Sequence of chain 1.B:
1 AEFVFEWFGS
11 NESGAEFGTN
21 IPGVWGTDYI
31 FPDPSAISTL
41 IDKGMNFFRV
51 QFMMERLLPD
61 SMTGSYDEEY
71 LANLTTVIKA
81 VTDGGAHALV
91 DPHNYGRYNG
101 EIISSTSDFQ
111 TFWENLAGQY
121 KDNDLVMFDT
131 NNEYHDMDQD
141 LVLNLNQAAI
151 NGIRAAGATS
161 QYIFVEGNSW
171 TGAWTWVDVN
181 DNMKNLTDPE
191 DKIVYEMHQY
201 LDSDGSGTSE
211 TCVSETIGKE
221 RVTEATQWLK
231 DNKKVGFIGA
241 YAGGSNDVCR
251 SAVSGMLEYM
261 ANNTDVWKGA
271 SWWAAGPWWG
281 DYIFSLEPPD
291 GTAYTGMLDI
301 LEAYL

The protein below binds the small molecule below.
Small molecule (SMILES): CC(=O)N[C@@H]1[C@@H](O)[C@H](O)[C@@H](CO)O[C@H]1O

Binding-site contacts:
Ligand atom O5 contacts residue TRP25 of chain 1.B at 3.8 Å.
Ligand atom C2 contacts residue ASN73 of chain 1.B at 2.5 Å.
Ligand atom C3 contacts residue ASN73 of chain 1.B at 3.8 Å.
Ligand atom C3 contacts residue TRP25 of chain 1.B at 4.1 Å (hydrophobic).
Ligand atom C7 contacts residue TYR70 of chain 1.B at 4.0 Å (hydrophobic).
Ligand atom C2 contacts residue TRP25 of chain 1.B at 3.7 Å (hydrophobic).
Ligand atom N2 contacts residue GLU69 of chain 1.B at 2.8 Å (salt-bridge).
Ligand atom C7 contacts residue TRP25 of chain 1.B at 4.3 Å (hydrophobic).
Ligand atom O7 contacts residue ASP67 of chain 1.B at 4.1 Å.
Ligand atom C8 contacts residue TRP25 of chain 1.B at 3.8 Å (hydrophobic).
Ligand atom C8 contacts residue TYR29 of chain 1.B at 3.4 Å (hydrophobic).
Ligand atom C4 contacts residue ASN73 of chain 1.B at 4.1 Å.
Ligand atom C8 contacts residue ASN73 of chain 1.B at 3.0 Å.
Ligand atom C3 contacts residue GLU69 of chain 1.B at 3.2 Å.
Ligand atom C5 contacts residue ASN73 of chain 1.B at 3.6 Å.
Ligand atom C7 contacts residue GLU69 of chain 1.B at 3.7 Å.
Ligand atom C7 contacts residue ASN73 of chain 1.B at 3.4 Å.
Ligand atom C6 contacts residue TRP25 of chain 1.B at 3.8 Å (hydrophobic).
Ligand atom C7 contacts residue TYR29 of chain 1.B at 3.5 Å (hydrophobic).
Ligand atom C8 contacts residue PHE31 of chain 1.B at 3.5 Å (hydrophobic).
Ligand atom O5 contacts residue ASN73 of chain 1.B at 2.3 Å (h-bond).
Ligand atom O7 contacts residue TYR29 of chain 1.B at 3.3 Å (h-bond).
Ligand atom C1 contacts residue ASN73 of chain 1.B at 1.5 Å.
Ligand atom O3 contacts residue GLU69 of chain 1.B at 3.4 Å (salt-bridge).
Ligand atom C8 contacts residue TYR70 of chain 1.B at 4.0 Å (hydrophobic).
Ligand atom O4 contacts residue TRP25 of chain 1.B at 4.2 Å.
Ligand atom N2 contacts residue TRP25 of chain 1.B at 4.2 Å.
Ligand atom O7 contacts residue GLU69 of chain 1.B at 3.9 Å.
Ligand atom C4 contacts residue TRP25 of chain 1.B at 3.7 Å (hydrophobic).
Ligand atom O7 contacts residue TYR70 of chain 1.B at 3.6 Å (h-bond).
Ligand atom C1 contacts residue GLU69 of chain 1.B at 4.2 Å.
Ligand atom C8 contacts residue GLU69 of chain 1.B at 4.3 Å.
Ligand atom C1 contacts residue TRP25 of chain 1.B at 4.3 Å (hydrophobic).
Ligand atom O3 contacts residue TRP25 of chain 1.B at 3.5 Å.
Ligand atom C2 contacts residue GLU69 of chain 1.B at 3.5 Å.
Ligand atom O6 contacts residue ASN73 of chain 1.B at 4.4 Å.
Ligand atom N2 contacts residue ASN73 of chain 1.B at 3.0 Å (h-bond).
Ligand atom C5 contacts residue TRP25 of chain 1.B at 4.3 Å (hydrophobic).